Sequence of chain 1.B:
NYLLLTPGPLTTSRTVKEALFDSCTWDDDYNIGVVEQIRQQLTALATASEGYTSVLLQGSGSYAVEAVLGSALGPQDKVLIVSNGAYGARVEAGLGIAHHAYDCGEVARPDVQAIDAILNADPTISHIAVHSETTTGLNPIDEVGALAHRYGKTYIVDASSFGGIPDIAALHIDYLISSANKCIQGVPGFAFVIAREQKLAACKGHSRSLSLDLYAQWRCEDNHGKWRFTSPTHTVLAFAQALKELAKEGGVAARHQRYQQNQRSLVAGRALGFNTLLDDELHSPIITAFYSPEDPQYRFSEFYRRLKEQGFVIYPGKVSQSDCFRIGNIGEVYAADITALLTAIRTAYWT

Sequence of chain 1.A:
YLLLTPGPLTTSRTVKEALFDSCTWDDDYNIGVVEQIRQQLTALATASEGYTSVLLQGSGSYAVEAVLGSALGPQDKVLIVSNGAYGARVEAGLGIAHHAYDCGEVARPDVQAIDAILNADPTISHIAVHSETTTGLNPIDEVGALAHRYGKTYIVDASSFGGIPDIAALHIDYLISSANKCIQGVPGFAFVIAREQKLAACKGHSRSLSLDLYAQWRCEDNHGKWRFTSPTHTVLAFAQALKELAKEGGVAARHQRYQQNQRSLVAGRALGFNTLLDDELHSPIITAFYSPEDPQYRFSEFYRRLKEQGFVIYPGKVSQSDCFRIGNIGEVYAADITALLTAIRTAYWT

The small molecule below binds the protein below.
Small molecule (SMILES): O=CCP(=O)(O)O

Binding-site contacts:
Ligand atom C2 contacts residue TYR91 of chain 1.A at 3.3 Å (hydrophobic).
Ligand atom O2 contacts residue TYR91 of chain 1.A at 4.3 Å.
Ligand atom O2 contacts residue ARG339 of chain 1.A at 3.5 Å (salt-bridge).
Ligand atom O3P contacts residue THR242 of chain 1.B at 4.5 Å.
Ligand atom C2 contacts residue ARG339 of chain 1.A at 3.2 Å.
Ligand atom O2P contacts residue TYR91 of chain 1.A at 3.4 Å (h-bond).
Ligand atom O3P contacts residue TYR328 of chain 1.A at 4.5 Å.
Ligand atom O1P contacts residue TYR328 of chain 1.A at 3.2 Å (h-bond).
Ligand atom C1 contacts residue TYR91 of chain 1.A at 3.3 Å (hydrophobic).
Ligand atom O3P contacts residue TYR91 of chain 1.A at 3.2 Å (h-bond).
Ligand atom C1 contacts residue TYR328 of chain 1.A at 3.3 Å (hydrophobic).
Ligand atom O2 contacts residue TYR328 of chain 1.A at 4.4 Å.
Ligand atom C1 contacts residue ARG339 of chain 1.A at 4.0 Å.
Ligand atom C2 contacts residue TYR328 of chain 1.A at 4.0 Å (hydrophobic).
Ligand atom P contacts residue TYR91 of chain 1.A at 3.5 Å.
Ligand atom P contacts residue TYR328 of chain 1.A at 3.8 Å.